A small-molecule ligand and the protein it binds are described below.
Small molecule (SMILES): CC(=O)N[C@H]1[C@H](O[C@H]2[C@H](O)[C@@H](NC(C)=O)CO[C@@H]2CO[C@@H]2O[C@@H](C)[C@@H](O)[C@@H](O)[C@@H]2O)O[C@H](CO)[C@@H](O[C@@H]2O[C@H](CO)[C@@H](O)[C@H](O)[C@@H]2O)[C@@H]1O

Binding-site contacts:
Ligand atom C8 contacts residue GLN87 of chain 3.G at 4.5 Å.
Ligand atom N2 contacts residue ASN66 of chain 3.G at 2.8 Å (h-bond).
Ligand atom N2 contacts residue ILE65 of chain 3.G at 4.4 Å.
Ligand atom C8 contacts residue PRO64 of chain 3.G at 3.4 Å (hydrophobic).
Ligand atom C1 contacts residue ASN66 of chain 3.G at 1.4 Å.
Ligand atom C2 contacts residue ASN66 of chain 3.G at 2.2 Å.
Ligand atom C7 contacts residue PRO64 of chain 3.G at 3.8 Å (hydrophobic).
Ligand atom O7 contacts residue ASN66 of chain 3.G at 4.3 Å.
Ligand atom O7 contacts residue PRO64 of chain 3.G at 3.9 Å.
Ligand atom C4 contacts residue ASN66 of chain 3.G at 4.0 Å.
Ligand atom N2 contacts residue PRO64 of chain 3.G at 4.3 Å.
Ligand atom O5 contacts residue ASN66 of chain 3.G at 2.2 Å (h-bond).
Ligand atom C3 contacts residue ASN66 of chain 3.G at 3.6 Å.
Ligand atom C5 contacts residue ASN66 of chain 3.G at 3.5 Å.
Ligand atom C7 contacts residue ASN66 of chain 3.G at 4.0 Å.

Sequence of chain 3.G:
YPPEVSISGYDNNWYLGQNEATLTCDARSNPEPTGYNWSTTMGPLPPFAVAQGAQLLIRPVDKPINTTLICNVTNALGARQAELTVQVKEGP